This protein binds this small molecule.
Small molecule (SMILES): CC(=O)N[C@H]1[C@H](O[C@H]2[C@H](O)[C@@H](NC(C)=O)CO[C@@H]2CO)O[C@H](CO)[C@@H](O[C@@H]2O[C@H](CO[C@H]3O[C@H](CO)[C@@H](O)[C@H](O)[C@@H]3O)[C@@H](O)[C@H](O[C@H]3O[C@H](CO)[C@@H](O)[C@H](O)[C@@H]3O)[C@@H]2O)[C@@H]1O

Binding-site contacts:
Ligand atom O4 contacts residue SER444 of chain 1.E at 3.9 Å.
Ligand atom C7 contacts residue SER444 of chain 1.E at 4.4 Å.
Ligand atom C5 contacts residue ASN271 of chain 1.E at 3.7 Å.
Ligand atom N2 contacts residue ARG442 of chain 1.E at 4.1 Å.
Ligand atom C3 contacts residue SER444 of chain 1.E at 3.8 Å.
Ligand atom O5 contacts residue SER444 of chain 1.E at 4.2 Å.
Ligand atom C6 contacts residue SER444 of chain 1.E at 4.5 Å.
Ligand atom N2 contacts residue CYS443 of chain 1.E at 3.8 Å.
Ligand atom C1 contacts residue SER445 of chain 1.E at 4.1 Å.
Ligand atom C6 contacts residue GLU220 of chain 1.E at 3.5 Å.
Ligand atom C8 contacts residue CYS443 of chain 1.E at 3.9 Å (hydrophobic).
Ligand atom C8 contacts residue LEU270 of chain 1.E at 3.6 Å (hydrophobic).
Ligand atom C7 contacts residue PRO221 of chain 1.E at 4.0 Å (hydrophobic).
Ligand atom C8 contacts residue ASN271 of chain 1.E at 4.3 Å.
Ligand atom O3 contacts residue ARG442 of chain 1.E at 4.4 Å.
Ligand atom O6 contacts residue ARG71 of chain 1.E at 3.6 Å.
Ligand atom C6 contacts residue ARG71 of chain 1.E at 4.4 Å.
Ligand atom C3 contacts residue ASN271 of chain 1.E at 3.8 Å.
Ligand atom N2 contacts residue ASN271 of chain 1.E at 2.9 Å (h-bond).
Ligand atom C8 contacts residue PRO221 of chain 1.E at 4.4 Å (hydrophobic).
Ligand atom O7 contacts residue VAL263 of chain 1.E at 3.8 Å.
Ligand atom O7 contacts residue ARG261 of chain 1.E at 4.0 Å.
Ligand atom C7 contacts residue CYS443 of chain 1.E at 4.4 Å (hydrophobic).
Ligand atom C4 contacts residue SER444 of chain 1.E at 4.0 Å.
Ligand atom C8 contacts residue VAL263 of chain 1.E at 3.6 Å (hydrophobic).
Ligand atom C5 contacts residue SER444 of chain 1.E at 3.5 Å.
Ligand atom N2 contacts residue LEU270 of chain 1.E at 4.3 Å.
Ligand atom C4 contacts residue ASN271 of chain 1.E at 4.3 Å.
Ligand atom O7 contacts residue PRO221 of chain 1.E at 3.4 Å.
Ligand atom C1 contacts residue SER444 of chain 1.E at 4.1 Å.
Ligand atom C1 contacts residue ASN271 of chain 1.E at 1.5 Å.
Ligand atom C2 contacts residue ASN271 of chain 1.E at 2.4 Å.
Ligand atom O5 contacts residue ASN271 of chain 1.E at 2.4 Å (h-bond).
Ligand atom C7 contacts residue ASN271 of chain 1.E at 3.1 Å.
Ligand atom C7 contacts residue VAL263 of chain 1.E at 4.2 Å (hydrophobic).
Ligand atom N2 contacts residue SER444 of chain 1.E at 4.3 Å.
Ligand atom O7 contacts residue ASN271 of chain 1.E at 3.0 Å (h-bond).
Ligand atom C7 contacts residue LEU270 of chain 1.E at 4.2 Å (hydrophobic).
Ligand atom O6 contacts residue GLU220 of chain 1.E at 3.9 Å.
Ligand atom C8 contacts residue SER444 of chain 1.E at 3.6 Å.

Sequence of chain 1.E:
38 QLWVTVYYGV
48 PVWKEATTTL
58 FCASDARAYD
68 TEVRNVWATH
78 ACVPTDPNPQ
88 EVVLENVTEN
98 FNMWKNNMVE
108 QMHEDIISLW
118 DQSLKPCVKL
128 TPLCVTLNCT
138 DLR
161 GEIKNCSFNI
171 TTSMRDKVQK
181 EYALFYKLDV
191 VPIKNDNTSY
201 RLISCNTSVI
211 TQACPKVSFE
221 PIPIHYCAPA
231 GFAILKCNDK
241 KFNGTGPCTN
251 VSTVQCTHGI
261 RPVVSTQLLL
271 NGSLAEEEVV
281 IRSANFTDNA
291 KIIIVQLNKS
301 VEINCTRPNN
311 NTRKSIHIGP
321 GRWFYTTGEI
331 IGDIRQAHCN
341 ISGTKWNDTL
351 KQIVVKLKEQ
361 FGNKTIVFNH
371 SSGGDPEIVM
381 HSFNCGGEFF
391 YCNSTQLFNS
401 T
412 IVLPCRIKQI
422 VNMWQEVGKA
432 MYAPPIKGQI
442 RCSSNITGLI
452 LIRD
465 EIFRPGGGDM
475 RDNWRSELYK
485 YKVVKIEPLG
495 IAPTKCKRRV